Sequence of chain 1.A:
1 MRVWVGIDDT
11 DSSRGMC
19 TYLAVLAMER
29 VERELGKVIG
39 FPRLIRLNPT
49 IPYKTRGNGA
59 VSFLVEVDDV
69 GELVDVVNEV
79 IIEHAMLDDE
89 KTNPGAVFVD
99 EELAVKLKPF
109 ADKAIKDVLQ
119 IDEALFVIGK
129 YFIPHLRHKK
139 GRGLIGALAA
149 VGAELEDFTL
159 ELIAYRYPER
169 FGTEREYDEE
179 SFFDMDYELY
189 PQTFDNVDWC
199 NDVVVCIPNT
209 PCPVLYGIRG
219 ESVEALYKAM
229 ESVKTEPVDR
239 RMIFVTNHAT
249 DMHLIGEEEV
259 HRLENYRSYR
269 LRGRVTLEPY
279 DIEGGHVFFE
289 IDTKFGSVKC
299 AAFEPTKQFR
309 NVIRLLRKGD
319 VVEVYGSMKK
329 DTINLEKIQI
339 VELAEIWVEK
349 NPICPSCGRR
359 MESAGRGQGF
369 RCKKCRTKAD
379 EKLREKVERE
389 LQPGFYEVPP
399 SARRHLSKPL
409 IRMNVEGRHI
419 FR

Binding-site contacts:
Ligand atom N6 contacts residue VAL203 of chain 1.A at 4.0 Å.
Ligand atom CZ contacts residue ARG217 of chain 1.A at 3.1 Å.
Ligand atom N8 contacts residue ASP193 of chain 1.A at 3.8 Å.
Ligand atom CD contacts residue PRO398 of chain 1.A at 3.8 Å (hydrophobic).
Ligand atom CO contacts residue ARG217 of chain 1.A at 3.1 Å.
Ligand atom CG contacts residue VAL203 of chain 1.A at 4.0 Å (hydrophobic).
Ligand atom N6 contacts residue GLU159 of chain 1.A at 3.7 Å.
Ligand atom CO contacts residue VAL203 of chain 1.A at 3.9 Å (hydrophobic).
Ligand atom N9 contacts residue ASP193 of chain 1.A at 2.8 Å (salt-bridge).
Ligand atom CG contacts residue PRO398 of chain 1.A at 4.1 Å (hydrophobic).
Ligand atom O contacts residue ARG217 of chain 1.A at 2.7 Å (salt-bridge).
Ligand atom N9 contacts residue VAL203 of chain 1.A at 4.2 Å.
Ligand atom N9 contacts residue CYS204 of chain 1.A at 3.7 Å.
Ligand atom N9 contacts residue GLY215 of chain 1.A at 3.6 Å (h-bond).
Ligand atom CG contacts residue ARG401 of chain 1.A at 4.3 Å.
Ligand atom N6 contacts residue ARG217 of chain 1.A at 3.2 Å (salt-bridge).
Ligand atom O contacts residue ASP193 of chain 1.A at 3.9 Å.
Ligand atom CD contacts residue VAL203 of chain 1.A at 3.2 Å (hydrophobic).
Ligand atom CA contacts residue SER399 of chain 1.A at 3.2 Å.
Ligand atom N6 contacts residue CYS204 of chain 1.A at 3.7 Å.
Ligand atom N8 contacts residue ARG217 of chain 1.A at 3.1 Å (salt-bridge).
Ligand atom N9 contacts residue ARG217 of chain 1.A at 3.4 Å (salt-bridge).
Ligand atom N9 contacts residue ASN194 of chain 1.A at 3.2 Å (h-bond).
Ligand atom CD contacts residue ARG401 of chain 1.A at 4.0 Å.
Ligand atom N8 contacts residue CYS204 of chain 1.A at 3.6 Å.
Ligand atom NE contacts residue ARG217 of chain 1.A at 4.4 Å.
Ligand atom N8 contacts residue GLY215 of chain 1.A at 3.4 Å (h-bond).
Ligand atom N8 contacts residue VAL203 of chain 1.A at 4.2 Å.
Ligand atom NE contacts residue VAL203 of chain 1.A at 3.5 Å.
Ligand atom N8 contacts residue ASN194 of chain 1.A at 4.3 Å.
Ligand atom N6 contacts residue GLY215 of chain 1.A at 3.6 Å (h-bond).
Ligand atom CB contacts residue SER399 of chain 1.A at 3.6 Å.
Ligand atom CB contacts residue ARG401 of chain 1.A at 4.1 Å.
Ligand atom N8 contacts residue GLU159 of chain 1.A at 4.0 Å.
Ligand atom CG contacts residue SER399 of chain 1.A at 3.5 Å.
Ligand atom O contacts residue VAL203 of chain 1.A at 3.1 Å.
Ligand atom CZ contacts residue VAL203 of chain 1.A at 3.4 Å (hydrophobic).

The small molecule below binds the protein below.
Small molecule (SMILES): [N-]=[N+]=NCC(=O)NCCCCN